Binding-site contacts:
Ligand atom C5 contacts residue HIS20 of chain 1.A at 3.7 Å.
Ligand atom P contacts residue ARG49 of chain 1.A at 3.8 Å.
Ligand atom O2P contacts residue SER116 of chain 1.A at 3.4 Å.
Ligand atom C1 contacts residue ARG49 of chain 1.A at 3.7 Å.
Ligand atom C5 contacts residue VAL47 of chain 1.A at 3.9 Å (hydrophobic).
Ligand atom C2 contacts residue ARG49 of chain 1.A at 3.8 Å.
Ligand atom P contacts residue SER116 of chain 1.A at 3.6 Å.
Ligand atom C4 contacts residue VAL47 of chain 1.A at 3.5 Å (hydrophobic).
Ligand atom O1P contacts residue SER116 of chain 1.A at 2.8 Å (h-bond).
Ligand atom O4 contacts residue GLY46 of chain 1.A at 3.5 Å.
Ligand atom O1P contacts residue LYS117 of chain 1.A at 3.7 Å.
Ligand atom C3 contacts residue VAL47 of chain 1.A at 3.8 Å (hydrophobic).
Ligand atom C2 contacts residue SER48 of chain 1.A at 3.9 Å.
Ligand atom O4 contacts residue VAL47 of chain 1.A at 2.5 Å (h-bond).
Ligand atom O3 contacts residue TRP24 of chain 1.A at 2.8 Å (h-bond).
Ligand atom O2 contacts residue ARG49 of chain 1.A at 3.3 Å.
Ligand atom C1 contacts residue VAL47 of chain 1.A at 3.6 Å (hydrophobic).
Ligand atom O3 contacts residue LYS76 of chain 1.A at 3.8 Å.
Ligand atom O1P contacts residue ASN118 of chain 1.A at 2.6 Å (h-bond).
Ligand atom P contacts residue LYS117 of chain 1.A at 3.8 Å.
Ligand atom C4 contacts residue HIS20 of chain 1.A at 3.7 Å.
Ligand atom C5 contacts residue SER116 of chain 1.A at 3.9 Å.
Ligand atom O2P contacts residue ARG49 of chain 1.A at 3.6 Å.
Ligand atom O4 contacts residue LEU44 of chain 1.A at 3.6 Å.
Ligand atom O5 contacts residue VAL47 of chain 1.A at 3.3 Å (h-bond).
Ligand atom O3 contacts residue HIS20 of chain 1.A at 3.5 Å.
Ligand atom O2P contacts residue ALA115 of chain 1.A at 3.6 Å.
Ligand atom C2 contacts residue VAL47 of chain 1.A at 3.2 Å (hydrophobic).
Ligand atom O1P contacts residue ARG49 of chain 1.A at 3.8 Å.
Ligand atom O5 contacts residue SER116 of chain 1.A at 3.5 Å (h-bond).
Ligand atom O1 contacts residue HIS20 of chain 1.A at 3.4 Å (h-bond).
Ligand atom O3P contacts residue ARG49 of chain 1.A at 2.8 Å (salt-bridge).
Ligand atom O2 contacts residue TRP24 of chain 1.A at 3.5 Å.
Ligand atom O1P contacts residue HIS20 of chain 1.A at 3.8 Å.
Ligand atom O5 contacts residue ALA115 of chain 1.A at 3.5 Å.
Ligand atom O1 contacts residue SER116 of chain 1.A at 3.5 Å.
Ligand atom C3 contacts residue HIS20 of chain 1.A at 3.4 Å.
Ligand atom O2 contacts residue LYS76 of chain 1.A at 3.2 Å (salt-bridge).
Ligand atom O3P contacts residue LYS76 of chain 1.A at 3.7 Å.
Ligand atom O2P contacts residue LYS117 of chain 1.A at 2.9 Å (salt-bridge).

Sequence of chain 1.A:
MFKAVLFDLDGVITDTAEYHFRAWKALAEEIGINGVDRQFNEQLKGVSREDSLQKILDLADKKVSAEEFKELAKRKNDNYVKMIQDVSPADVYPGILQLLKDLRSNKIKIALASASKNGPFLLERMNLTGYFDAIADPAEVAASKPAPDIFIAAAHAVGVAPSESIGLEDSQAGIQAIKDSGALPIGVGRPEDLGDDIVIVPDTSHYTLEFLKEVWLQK

The small molecule below binds the protein below.
Small molecule (SMILES): O=P(O)(O)O[C@H]1O[C@H](CO)[C@H](O)[C@H](O)[C@H]1O